Sequence of chain 1.B:
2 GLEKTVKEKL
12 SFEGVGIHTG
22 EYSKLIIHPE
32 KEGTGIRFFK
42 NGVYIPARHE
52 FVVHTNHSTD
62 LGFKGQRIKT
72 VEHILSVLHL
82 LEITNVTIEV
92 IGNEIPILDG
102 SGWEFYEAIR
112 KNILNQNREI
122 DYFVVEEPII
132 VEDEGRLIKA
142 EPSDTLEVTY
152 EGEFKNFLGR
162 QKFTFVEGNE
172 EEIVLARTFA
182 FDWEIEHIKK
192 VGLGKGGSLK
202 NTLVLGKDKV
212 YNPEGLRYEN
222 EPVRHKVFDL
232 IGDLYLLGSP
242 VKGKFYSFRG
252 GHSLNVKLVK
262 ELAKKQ

The small molecule below binds the protein below.
Small molecule (SMILES): CCCCCCCCCCCCCC(=O)O[C@@H]1[C@@H](CC(=O)NO)CO[C@H](CO)[C@H]1O

Binding-site contacts:
Ligand atom O1A contacts residue HIS58 of chain 1.B at 3.6 Å.
Ligand atom C6A contacts residue THR203 of chain 1.B at 3.8 Å.
Ligand atom NXH contacts residue HIS253 of chain 1.B at 2.8 Å (h-bond).
Ligand atom O6G contacts residue LYS227 of chain 1.B at 3.8 Å.
Ligand atom C6A contacts residue GLY198 of chain 1.B at 3.5 Å.
Ligand atom OXH contacts residue ZN1 of chain 1.H at 1.9 Å.
Ligand atom CEA contacts residue LEU200 of chain 1.B at 3.5 Å (hydrophobic).
Ligand atom OXH contacts residue HIS74 of chain 1.B at 3.1 Å (h-bond).
Ligand atom O4G contacts residue GLU185 of chain 1.B at 3.3 Å (salt-bridge).
Ligand atom NXH contacts residue ASP230 of chain 1.B at 3.4 Å (salt-bridge).
Ligand atom OYH contacts residue HIS74 of chain 1.B at 3.3 Å (h-bond).
Ligand atom OYH contacts residue HIS226 of chain 1.B at 3.0 Å (h-bond).
Ligand atom C4A contacts residue ILE18 of chain 1.B at 3.5 Å (hydrophobic).
Ligand atom CDA contacts residue LEU200 of chain 1.B at 3.2 Å (hydrophobic).
Ligand atom OYH contacts residue ZN1 of chain 1.H at 2.1 Å.
Ligand atom CBA contacts residue SER199 of chain 1.B at 3.3 Å.
Ligand atom CYH contacts residue ZN1 of chain 1.H at 2.7 Å.
Ligand atom OXH contacts residue GLU73 of chain 1.B at 2.8 Å (salt-bridge).
Ligand atom CCA contacts residue LEU200 of chain 1.B at 3.1 Å (hydrophobic).
Ligand atom CBA contacts residue LEU200 of chain 1.B at 3.7 Å (hydrophobic).
Ligand atom OYH contacts residue THR179 of chain 1.B at 3.1 Å (h-bond).
Ligand atom O4G contacts residue ILE189 of chain 1.B at 3.6 Å.
Ligand atom CBA contacts residue GLY198 of chain 1.B at 3.8 Å.
Ligand atom CZH contacts residue HIS58 of chain 1.B at 3.2 Å.
Ligand atom CCA contacts residue SER199 of chain 1.B at 3.6 Å.
Ligand atom O4G contacts residue HIS58 of chain 1.B at 3.1 Å (h-bond).
Ligand atom C6G contacts residue GLU185 of chain 1.B at 3.5 Å.
Ligand atom O6G contacts residue GLU185 of chain 1.B at 3.6 Å (salt-bridge).
Ligand atom O1A contacts residue ILE189 of chain 1.B at 3.6 Å.
Ligand atom C4A contacts residue GLY195 of chain 1.B at 3.8 Å.
Ligand atom NXH contacts residue GLU73 of chain 1.B at 2.8 Å (salt-bridge).
Ligand atom CDA contacts residue SER199 of chain 1.B at 3.2 Å.
Ligand atom O3G contacts residue PHE180 of chain 1.B at 3.8 Å.
Ligand atom O3G contacts residue THR179 of chain 1.B at 3.8 Å.
Ligand atom O1A contacts residue HIS19 of chain 1.B at 3.3 Å.
Ligand atom OXH contacts residue ASP230 of chain 1.B at 2.3 Å (salt-bridge).
Ligand atom O5G contacts residue LYS227 of chain 1.B at 3.4 Å (salt-bridge).
Ligand atom NXH contacts residue ZN1 of chain 1.H at 2.6 Å.
Ligand atom C8A contacts residue GLY198 of chain 1.B at 3.6 Å.
Ligand atom OXH contacts residue HIS253 of chain 1.B at 2.9 Å (h-bond).